Binding-site contacts:
Ligand atom C1 contacts residue ASN59 of chain 2.A at 1.5 Å.
Ligand atom C5 contacts residue ASN59 of chain 2.A at 3.5 Å.
Ligand atom O5 contacts residue ASN59 of chain 2.A at 2.5 Å (h-bond).
Ligand atom O6 contacts residue THR62 of chain 2.A at 4.5 Å.
Ligand atom C7 contacts residue ASN59 of chain 2.A at 3.2 Å.
Ligand atom N2 contacts residue ASN59 of chain 2.A at 2.6 Å (h-bond).
Ligand atom C1 contacts residue SER61 of chain 2.A at 4.0 Å.
Ligand atom C5 contacts residue SER61 of chain 2.A at 3.5 Å.
Ligand atom O7 contacts residue ASN59 of chain 2.A at 3.3 Å (h-bond).
Ligand atom C2 contacts residue ASN59 of chain 2.A at 2.5 Å.
Ligand atom C4 contacts residue ASN59 of chain 2.A at 4.0 Å.
Ligand atom C6 contacts residue SER61 of chain 2.A at 4.2 Å.
Ligand atom C5 contacts residue THR62 of chain 2.A at 4.4 Å.
Ligand atom C3 contacts residue ASN59 of chain 2.A at 3.4 Å.
Ligand atom O5 contacts residue SER61 of chain 2.A at 3.5 Å (h-bond).
Ligand atom C6 contacts residue THR62 of chain 2.A at 3.8 Å.

The small molecule below binds the protein below.
Small molecule (SMILES): CC(=O)N[C@@H]1[C@@H](O)[C@H](O)[C@@H](CO)O[C@H]1O

Sequence of chain 2.A:
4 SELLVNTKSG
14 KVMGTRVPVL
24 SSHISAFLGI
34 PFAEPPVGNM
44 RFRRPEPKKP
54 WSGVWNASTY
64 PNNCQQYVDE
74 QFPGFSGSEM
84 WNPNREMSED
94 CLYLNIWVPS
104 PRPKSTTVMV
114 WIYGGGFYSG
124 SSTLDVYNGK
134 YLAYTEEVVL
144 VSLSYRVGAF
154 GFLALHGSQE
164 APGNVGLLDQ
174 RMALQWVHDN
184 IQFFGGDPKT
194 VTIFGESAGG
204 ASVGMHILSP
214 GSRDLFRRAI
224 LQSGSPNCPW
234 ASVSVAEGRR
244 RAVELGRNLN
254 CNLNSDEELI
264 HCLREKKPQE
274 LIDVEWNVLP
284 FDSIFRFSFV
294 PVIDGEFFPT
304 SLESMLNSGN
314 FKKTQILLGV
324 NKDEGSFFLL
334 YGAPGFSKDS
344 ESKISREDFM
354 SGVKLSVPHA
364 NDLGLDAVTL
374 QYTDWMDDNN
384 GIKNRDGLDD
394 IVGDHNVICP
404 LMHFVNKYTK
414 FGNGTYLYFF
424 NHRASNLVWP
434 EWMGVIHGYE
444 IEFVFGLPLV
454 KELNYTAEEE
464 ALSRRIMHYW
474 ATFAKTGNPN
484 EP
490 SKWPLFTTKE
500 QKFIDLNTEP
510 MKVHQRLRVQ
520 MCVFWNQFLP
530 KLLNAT